A small-molecule ligand and the protein it binds are described below.
Small molecule (SMILES): O=C(O)c1cc(Cl)c2oc3ccccc3c(=O)c2c1

Sequence of chain 1.B:
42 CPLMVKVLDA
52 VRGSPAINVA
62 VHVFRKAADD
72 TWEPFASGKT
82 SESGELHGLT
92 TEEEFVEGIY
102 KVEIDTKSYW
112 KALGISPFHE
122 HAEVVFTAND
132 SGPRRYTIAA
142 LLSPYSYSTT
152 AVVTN

Binding-site contacts:
Ligand atom CAN contacts residue THR138 of chain 1.B at 3.8 Å.
Ligand atom CAJ contacts residue ALA140 of chain 1.B at 3.2 Å (hydrophobic).
Ligand atom CAM contacts residue LEU49 of chain 2.B at 3.3 Å (hydrophobic).
Ligand atom CAK contacts residue LYS47 of chain 1.B at 3.6 Å.
Ligand atom CAM contacts residue ALA140 of chain 1.B at 3.2 Å (hydrophobic).
Ligand atom CAL contacts residue LYS47 of chain 2.B at 3.5 Å.
Ligand atom CAK contacts residue HH91 of chain 2.F at 1.6 Å.
Ligand atom CAO contacts residue HH91 of chain 2.F at 3.5 Å.
Ligand atom CAM contacts residue HH91 of chain 2.F at 2.1 Å.
Ligand atom CAJ contacts residue HH91 of chain 2.F at 1.1 Å.
Ligand atom CAC contacts residue HH91 of chain 2.F at 0.3 Å.
Ligand atom CAH contacts residue LEU49 of chain 2.B at 3.7 Å (hydrophobic).
Ligand atom OAI contacts residue HH91 of chain 2.F at 1.2 Å.
Ligand atom CAH contacts residue HH91 of chain 2.F at 0.3 Å.
Ligand atom CAA contacts residue HH91 of chain 2.F at 0.3 Å.
Ligand atom OAP contacts residue LYS47 of chain 1.B at 3.5 Å.
Ligand atom CL1 contacts residue LEU49 of chain 2.B at 3.6 Å.
Ligand atom CAE contacts residue HH91 of chain 2.F at 0.3 Å.
Ligand atom OAS contacts residue LEU49 of chain 1.B at 3.5 Å.
Ligand atom CAL contacts residue LYS47 of chain 1.B at 3.8 Å.
Ligand atom OAP contacts residue LYS47 of chain 2.B at 3.5 Å.
Ligand atom CAJ contacts residue LEU49 of chain 2.B at 3.1 Å (hydrophobic).
Ligand atom OAP contacts residue HH91 of chain 2.F at 2.4 Å (h-bond).
Ligand atom CAC contacts residue LEU49 of chain 1.B at 3.5 Å (hydrophobic).
Ligand atom CAD contacts residue HH91 of chain 2.F at 0.3 Å.
Ligand atom CL1 contacts residue HH91 of chain 2.F at 3.7 Å.
Ligand atom CAB contacts residue HH91 of chain 2.F at 0.3 Å.
Ligand atom CAF contacts residue HH91 of chain 2.F at 0.3 Å.
Ligand atom CAO contacts residue LYS47 of chain 1.B at 3.8 Å.
Ligand atom CL1 contacts residue VAL153 of chain 1.B at 3.2 Å.
Ligand atom CAN contacts residue HH91 of chain 2.F at 2.6 Å.
Ligand atom CL1 contacts residue ALA140 of chain 1.B at 3.2 Å.
Ligand atom CAK contacts residue LYS47 of chain 2.B at 3.5 Å.
Ligand atom OAI contacts residue LEU49 of chain 2.B at 3.1 Å.
Ligand atom CAO contacts residue LYS47 of chain 2.B at 3.4 Å.
Ligand atom OAS contacts residue HH91 of chain 2.F at 0.3 Å.
Ligand atom OAI contacts residue ALA140 of chain 1.B at 3.1 Å.
Ligand atom CAB contacts residue LEU49 of chain 2.B at 3.7 Å (hydrophobic).
Ligand atom CAL contacts residue HH91 of chain 2.F at 2.4 Å.
Ligand atom CAG contacts residue HH91 of chain 2.F at 0.4 Å.

Sequence of chain 2.B:
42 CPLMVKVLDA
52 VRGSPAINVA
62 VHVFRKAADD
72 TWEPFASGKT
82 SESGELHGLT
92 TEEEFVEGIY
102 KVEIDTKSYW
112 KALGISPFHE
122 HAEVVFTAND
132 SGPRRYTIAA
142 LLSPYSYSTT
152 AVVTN